Sequence of chain 22.A:
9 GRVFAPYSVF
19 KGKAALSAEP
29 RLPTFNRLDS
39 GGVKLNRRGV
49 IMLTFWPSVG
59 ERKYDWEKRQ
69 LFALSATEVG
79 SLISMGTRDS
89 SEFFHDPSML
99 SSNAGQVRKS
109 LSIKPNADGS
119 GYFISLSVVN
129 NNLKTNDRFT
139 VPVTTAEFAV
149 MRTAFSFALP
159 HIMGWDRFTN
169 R

Binding-site contacts:
Ligand atom OP1 contacts residue LYS61 of chain 22.A at 3.0 Å.
Ligand atom N3 contacts residue PHE92 of chain 4.A at 3.0 Å (h-bond).
Ligand atom C1' contacts residue LEU98 of chain 4.A at 3.5 Å (hydrophobic).
Ligand atom N3 contacts residue PHE12 of chain 22.A at 2.9 Å.
Ligand atom C5 contacts residue HIS93 of chain 4.A at 3.5 Å.
Ligand atom O2 contacts residue PHE12 of chain 22.A at 3.2 Å.
Ligand atom C5' contacts residue TYR62 of chain 22.A at 3.2 Å (hydrophobic).
Ligand atom OP1 contacts residue LYS107 of chain 4.A at 2.8 Å (salt-bridge).
Ligand atom O2 contacts residue TRP64 of chain 22.A at 3.1 Å.
Ligand atom O4 contacts residue LYS21 of chain 8.A at 2.9 Å (salt-bridge).
Ligand atom C5 contacts residue PHE18 of chain 22.A at 3.4 Å (hydrophobic).
Ligand atom C4 contacts residue PHE12 of chain 22.A at 3.2 Å (hydrophobic).
Ligand atom O4' contacts residue HIS93 of chain 4.A at 3.4 Å.
Ligand atom O2 contacts residue ASP94 of chain 4.A at 3.0 Å (salt-bridge).
Ligand atom OP1 contacts residue ALA71 of chain 4.A at 2.9 Å (h-bond).
Ligand atom C2 contacts residue TRP64 of chain 22.A at 3.5 Å (hydrophobic).
Ligand atom OP2 contacts residue LYS107 of chain 4.A at 2.6 Å (salt-bridge).
Ligand atom O2 contacts residue ARG60 of chain 22.A at 3.0 Å.
Ligand atom C4 contacts residue PHE18 of chain 22.A at 3.3 Å (hydrophobic).
Ligand atom O4 contacts residue PHE12 of chain 22.A at 3.2 Å.
Ligand atom O4' contacts residue TRP64 of chain 22.A at 2.9 Å (h-bond).
Ligand atom O3' contacts residue ALA71 of chain 4.A at 3.4 Å.
Ligand atom O4 contacts residue SER16 of chain 22.A at 3.0 Å (h-bond).
Ligand atom O2 contacts residue LEU98 of chain 4.A at 3.4 Å.
Ligand atom N1 contacts residue PHE12 of chain 22.A at 3.3 Å.
Ligand atom N3 contacts residue PHE18 of chain 22.A at 3.4 Å.
Ligand atom C7 contacts residue HIS93 of chain 4.A at 3.5 Å.
Ligand atom C6 contacts residue TRP64 of chain 22.A at 3.2 Å (hydrophobic).
Ligand atom C1' contacts residue ASP94 of chain 4.A at 3.5 Å.
Ligand atom OP1 contacts residue TYR62 of chain 22.A at 2.8 Å (h-bond).
Ligand atom O4 contacts residue PHE92 of chain 4.A at 3.5 Å (h-bond).
Ligand atom O4 contacts residue PRO14 of chain 22.A at 3.5 Å.
Ligand atom N3 contacts residue LYS21 of chain 8.A at 2.8 Å.
Ligand atom C4 contacts residue PHE92 of chain 4.A at 3.3 Å (hydrophobic).
Ligand atom C7 contacts residue TRP64 of chain 22.A at 3.5 Å (hydrophobic).
Ligand atom OP1 contacts residue HIS93 of chain 4.A at 2.7 Å (h-bond).
Ligand atom C2 contacts residue PHE12 of chain 22.A at 2.9 Å (hydrophobic).
Ligand atom O2 contacts residue MET97 of chain 4.A at 3.4 Å.
Ligand atom O4' contacts residue MET50 of chain 4.A at 3.4 Å.
Ligand atom C4 contacts residue LYS21 of chain 8.A at 3.4 Å.

Sequence of chain 8.A:
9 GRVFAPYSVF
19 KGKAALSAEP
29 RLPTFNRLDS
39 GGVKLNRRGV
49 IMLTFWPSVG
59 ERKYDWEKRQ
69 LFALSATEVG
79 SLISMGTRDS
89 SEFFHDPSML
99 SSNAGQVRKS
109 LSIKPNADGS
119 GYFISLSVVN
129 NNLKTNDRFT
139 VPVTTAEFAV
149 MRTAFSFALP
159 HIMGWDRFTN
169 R

Sequence of chain 4.A:
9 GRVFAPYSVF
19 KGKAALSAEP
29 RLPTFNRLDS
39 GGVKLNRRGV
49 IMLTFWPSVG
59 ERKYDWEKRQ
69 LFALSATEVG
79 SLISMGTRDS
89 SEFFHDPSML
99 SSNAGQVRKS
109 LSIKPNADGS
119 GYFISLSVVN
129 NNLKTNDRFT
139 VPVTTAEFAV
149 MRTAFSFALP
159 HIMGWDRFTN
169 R

A protein and the small-molecule ligand that binds it are described below.
Small molecule (SMILES): Cc1cn([C@H]2C[C@H](O[P](=O)(O)OC[C@H]3O[C@@H](n4cc(C)c(=O)[nH]c4=O)C[C@@H]3O[P](=O)(O)OC[C@H]3O[C@@H](n4cc(C)c(=O)[nH]c4=O)C[C@@H]3O[P](=O)(O)OC[C@H]3O[C@@H](n4cc(C)c(=O)[nH]c4=O)C[C@@H]3O[P](=O)(O)OC[C@H]3O[C@@H](n4cc(C)c(=O)[nH]c4=O)C[C@@H]3O[P](=O)(O)OC[C@H]3O[C@@H](n4cc(C)c(=O)[nH]c4=O)C[C@@H]3O[P](=O)(O)OC[C@H]3O[C@@H](n4cc(C)c(=O)[nH]c4=O)C[C@@H]3O[P](=O)(O)OC[C@H]3O[C@@H](n4cc(C)c(=O)[nH]c4=O)C[C@@H]3O[P](=O)(O)OC[C@H]3O[C@@H](n4cc(C)c(=O)[nH]c4=O)C[C@@H]3O)[C@@H](COP(=O)=O)O2)c(=O)[nH]c1=O